The protein below binds the small molecule below.
Small molecule (SMILES): C[C@H](CCC(=O)NCCC[N+](C)(C)CC(O)CS(=O)(=O)O)[C@H]1CC[C@H]2[C@@H]3[C@H](O)C[C@@H]4C[C@H](O)CC[C@]4(C)[C@H]3C[C@H](O)[C@]12C

Sequence of chain 1.F:
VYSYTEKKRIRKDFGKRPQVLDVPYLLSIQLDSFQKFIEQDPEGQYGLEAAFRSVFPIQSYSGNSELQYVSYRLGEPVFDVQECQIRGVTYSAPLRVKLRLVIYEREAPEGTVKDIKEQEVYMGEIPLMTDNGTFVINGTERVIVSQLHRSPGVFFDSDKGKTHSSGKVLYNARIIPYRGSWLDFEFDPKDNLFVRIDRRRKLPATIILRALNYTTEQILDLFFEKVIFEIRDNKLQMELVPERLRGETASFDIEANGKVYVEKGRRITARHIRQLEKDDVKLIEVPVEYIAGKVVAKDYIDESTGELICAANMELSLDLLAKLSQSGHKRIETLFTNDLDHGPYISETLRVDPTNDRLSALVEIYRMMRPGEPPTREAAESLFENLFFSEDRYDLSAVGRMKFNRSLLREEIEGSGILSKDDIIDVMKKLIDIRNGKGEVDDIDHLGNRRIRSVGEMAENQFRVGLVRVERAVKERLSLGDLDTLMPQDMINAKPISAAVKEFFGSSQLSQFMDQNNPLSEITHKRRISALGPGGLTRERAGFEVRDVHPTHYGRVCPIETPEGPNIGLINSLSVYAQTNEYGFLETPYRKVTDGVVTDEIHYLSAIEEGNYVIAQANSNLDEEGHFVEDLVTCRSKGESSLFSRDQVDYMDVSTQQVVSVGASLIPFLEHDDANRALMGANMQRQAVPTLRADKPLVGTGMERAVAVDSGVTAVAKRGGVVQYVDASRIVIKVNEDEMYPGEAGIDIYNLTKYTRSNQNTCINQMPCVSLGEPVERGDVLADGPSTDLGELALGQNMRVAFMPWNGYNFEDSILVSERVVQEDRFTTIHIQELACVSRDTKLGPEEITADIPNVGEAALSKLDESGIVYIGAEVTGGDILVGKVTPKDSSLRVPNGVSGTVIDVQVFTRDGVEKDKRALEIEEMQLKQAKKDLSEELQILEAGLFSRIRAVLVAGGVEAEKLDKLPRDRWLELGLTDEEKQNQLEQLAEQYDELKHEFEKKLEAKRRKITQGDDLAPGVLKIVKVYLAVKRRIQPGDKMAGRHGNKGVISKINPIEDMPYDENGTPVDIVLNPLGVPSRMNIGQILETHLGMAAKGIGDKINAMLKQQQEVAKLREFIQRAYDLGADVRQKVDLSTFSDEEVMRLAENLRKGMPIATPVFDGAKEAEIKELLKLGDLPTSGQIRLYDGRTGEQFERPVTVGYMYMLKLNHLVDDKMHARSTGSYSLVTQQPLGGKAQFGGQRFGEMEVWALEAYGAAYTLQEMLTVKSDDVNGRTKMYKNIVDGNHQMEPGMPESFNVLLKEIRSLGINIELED

Binding-site contacts:
Ligand atom C7 contacts residue VAL400 of chain 1.F at 4.0 Å (hydrophobic).
Ligand atom O4 contacts residue ALA399 of chain 1.F at 3.8 Å.
Ligand atom C9 contacts residue GLN46 of chain 1.F at 4.2 Å.
Ligand atom C21 contacts residue GLN46 of chain 1.F at 3.3 Å.
Ligand atom O3 contacts residue VAL400 of chain 1.F at 3.5 Å.
Ligand atom O2 contacts residue SER398 of chain 1.F at 4.0 Å.
Ligand atom C16 contacts residue ARG452 of chain 1.F at 3.4 Å.
Ligand atom C24 contacts residue GLU583 of chain 1.F at 4.0 Å.
Ligand atom C11 contacts residue TYR47 of chain 1.F at 3.7 Å (hydrophobic).
Ligand atom O2 contacts residue TYR179 of chain 1.F at 3.6 Å.
Ligand atom C9 contacts residue ALA399 of chain 1.F at 3.7 Å (hydrophobic).
Ligand atom C23 contacts residue GLU583 of chain 1.F at 4.0 Å.
Ligand atom C15 contacts residue SER398 of chain 1.F at 4.1 Å.
Ligand atom O4 contacts residue GLN46 of chain 1.F at 4.0 Å.
Ligand atom C16 contacts residue SER398 of chain 1.F at 4.1 Å.
Ligand atom C10 contacts residue GLN46 of chain 1.F at 4.0 Å.
Ligand atom C8 contacts residue ALA399 of chain 1.F at 3.7 Å (hydrophobic).
Ligand atom C20 contacts residue GLN46 of chain 1.F at 3.3 Å.
Ligand atom C13 contacts residue SER398 of chain 1.F at 4.3 Å.
Ligand atom C10 contacts residue GLU583 of chain 1.F at 4.2 Å.
Ligand atom C8 contacts residue TYR584 of chain 1.F at 3.5 Å (hydrophobic).
Ligand atom O3 contacts residue SER398 of chain 1.F at 2.3 Å (h-bond).
Ligand atom C10 contacts residue TYR47 of chain 1.F at 3.2 Å (hydrophobic).
Ligand atom C13 contacts residue TYR179 of chain 1.F at 3.3 Å (hydrophobic).
Ligand atom C7 contacts residue TYR584 of chain 1.F at 3.6 Å (hydrophobic).
Ligand atom C7 contacts residue ALA399 of chain 1.F at 3.8 Å (hydrophobic).
Ligand atom C19 contacts residue SER398 of chain 1.F at 4.1 Å.
Ligand atom C14 contacts residue SER398 of chain 1.F at 3.2 Å.
Ligand atom C4 contacts residue GLN46 of chain 1.F at 3.4 Å.
Ligand atom O3 contacts residue ALA399 of chain 1.F at 3.7 Å.
Ligand atom C17 contacts residue SER398 of chain 1.F at 3.6 Å.
Ligand atom C22 contacts residue GLU583 of chain 1.F at 4.1 Å.
Ligand atom C7 contacts residue GLU583 of chain 1.F at 4.2 Å.
Ligand atom C5 contacts residue GLN46 of chain 1.F at 4.1 Å.
Ligand atom C3 contacts residue GLN46 of chain 1.F at 3.7 Å.
Ligand atom C14 contacts residue TYR179 of chain 1.F at 3.9 Å (hydrophobic).
Ligand atom C17 contacts residue VAL400 of chain 1.F at 4.1 Å (hydrophobic).
Ligand atom C6 contacts residue ALA399 of chain 1.F at 3.8 Å (hydrophobic).
Ligand atom C14 contacts residue GLU458 of chain 1.F at 4.3 Å.
Ligand atom C5 contacts residue ALA399 of chain 1.F at 4.3 Å (hydrophobic).